Sequence of chain 1.E:
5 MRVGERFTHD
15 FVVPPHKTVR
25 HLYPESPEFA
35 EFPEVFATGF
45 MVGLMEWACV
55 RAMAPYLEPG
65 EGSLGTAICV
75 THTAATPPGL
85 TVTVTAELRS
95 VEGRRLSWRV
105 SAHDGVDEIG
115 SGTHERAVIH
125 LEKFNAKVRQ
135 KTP

Sequence of chain 1.F:
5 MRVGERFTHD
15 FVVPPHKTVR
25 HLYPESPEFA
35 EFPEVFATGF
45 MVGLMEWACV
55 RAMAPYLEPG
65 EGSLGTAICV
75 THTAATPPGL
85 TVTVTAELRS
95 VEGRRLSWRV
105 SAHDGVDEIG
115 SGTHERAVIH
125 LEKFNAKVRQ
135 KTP

A protein and the small-molecule ligand that binds it are described below.
Small molecule (SMILES): CC(C)(CO)[C@@H](O)C(=O)NCCC(=O)NCCCC(=O)CF

Binding-site contacts:
Ligand atom O5 contacts residue VAL23 of chain 1.F at 3.9 Å.
Ligand atom C4 contacts residue VAL23 of chain 1.F at 3.1 Å (hydrophobic).
Ligand atom C6 contacts residue VAL23 of chain 1.F at 4.0 Å (hydrophobic).
Ligand atom C9 contacts residue GLY69 of chain 1.E at 4.2 Å.
Ligand atom C7 contacts residue GLU50 of chain 1.E at 3.3 Å.
Ligand atom O11 contacts residue GLY69 of chain 1.E at 3.3 Å (h-bond).
Ligand atom C3 contacts residue GLU50 of chain 1.E at 3.5 Å.
Ligand atom F4 contacts residue THR42 of chain 1.F at 3.8 Å.
Ligand atom C2 contacts residue GLU50 of chain 1.E at 3.1 Å.
Ligand atom C4 contacts residue ALA41 of chain 1.F at 3.7 Å (hydrophobic).
Ligand atom N8 contacts residue VAL23 of chain 1.F at 4.0 Å.
Ligand atom C10 contacts residue VAL39 of chain 1.F at 3.1 Å (hydrophobic).
Ligand atom C3 contacts residue GLY43 of chain 1.F at 3.5 Å.
Ligand atom N8 contacts residue PHE40 of chain 1.F at 4.0 Å.
Ligand atom O11 contacts residue PHE36 of chain 1.F at 4.1 Å.
Ligand atom C6 contacts residue ALA41 of chain 1.F at 3.4 Å (hydrophobic).
Ligand atom O11 contacts residue LEU68 of chain 1.E at 3.2 Å.
Ligand atom O5 contacts residue GLU50 of chain 1.E at 3.0 Å (salt-bridge).
Ligand atom O5 contacts residue PHE33 of chain 1.F at 3.5 Å.
Ligand atom F4 contacts residue VAL46 of chain 1.E at 4.0 Å.
Ligand atom C4 contacts residue THR42 of chain 1.F at 3.9 Å.
Ligand atom C7 contacts residue GLY69 of chain 1.E at 4.1 Å.
Ligand atom C9 contacts residue VAL23 of chain 1.F at 4.1 Å (hydrophobic).
Ligand atom C7 contacts residue THR42 of chain 1.F at 3.0 Å.
Ligand atom C2 contacts residue VAL23 of chain 1.F at 3.9 Å (hydrophobic).
Ligand atom F4 contacts residue GLU50 of chain 1.E at 2.5 Å.
Ligand atom C6 contacts residue THR42 of chain 1.F at 2.7 Å.
Ligand atom F4 contacts residue LEU26 of chain 1.F at 3.4 Å.
Ligand atom F4 contacts residue GLY43 of chain 1.F at 3.0 Å.
Ligand atom C4 contacts residue GLU50 of chain 1.E at 3.4 Å.
Ligand atom C6 contacts residue GLU50 of chain 1.E at 3.3 Å.
Ligand atom C10 contacts residue LEU68 of chain 1.E at 3.2 Å (hydrophobic).
Ligand atom C9 contacts residue LEU68 of chain 1.E at 3.8 Å (hydrophobic).
Ligand atom C3 contacts residue ALA41 of chain 1.F at 3.7 Å (hydrophobic).
Ligand atom N8 contacts residue THR42 of chain 1.F at 3.8 Å.
Ligand atom C2 contacts residue ALA41 of chain 1.F at 4.1 Å (hydrophobic).
Ligand atom F4 contacts residue GLY47 of chain 1.E at 3.7 Å.
Ligand atom C3 contacts residue LEU26 of chain 1.F at 2.9 Å (hydrophobic).
Ligand atom C2 contacts residue LEU26 of chain 1.F at 4.1 Å (hydrophobic).
Ligand atom C3 contacts residue THR42 of chain 1.F at 3.8 Å.